A small-molecule ligand and the protein it binds are described below.
Small molecule (SMILES): Nc1ncnc2c1ncn2[C@@H]1O[C@H](COP(=O)(O)OP(=O)(O)OP(O)(O)=S)[C@@H](O)[C@H]1O

Binding-site contacts:
Ligand atom PB contacts residue GLY482 of chain 1.B at 3.3 Å.
Ligand atom O2A contacts residue VAL483 of chain 1.B at 2.9 Å (h-bond).
Ligand atom O2A contacts residue GLY482 of chain 1.B at 3.2 Å.
Ligand atom O3B contacts residue PRO481 of chain 1.B at 3.3 Å.
Ligand atom O2A contacts residue GLY484 of chain 1.B at 2.5 Å (h-bond).
Ligand atom O3G contacts residue ARG704 of chain 1.B at 3.0 Å (salt-bridge).
Ligand atom O3B contacts residue GLY482 of chain 1.B at 2.8 Å (h-bond).
Ligand atom O2G contacts residue PRO481 of chain 1.B at 3.4 Å.
Ligand atom PB contacts residue ARG704 of chain 1.B at 3.3 Å.
Ligand atom S1G contacts residue LYS485 of chain 1.B at 3.1 Å (salt-bridge).
Ligand atom O1A contacts residue THR486 of chain 1.B at 3.3 Å.
Ligand atom O5' contacts residue ARG704 of chain 1.B at 2.9 Å (salt-bridge).
Ligand atom C8 contacts residue ALA703 of chain 1.B at 3.4 Å (hydrophobic).
Ligand atom N3 contacts residue ARG639 of chain 1.B at 3.0 Å (salt-bridge).
Ligand atom O3A contacts residue THR486 of chain 1.B at 3.0 Å (h-bond).
Ligand atom O2G contacts residue ARG704 of chain 1.B at 3.2 Å (salt-bridge).
Ligand atom O1B contacts residue VAL483 of chain 1.B at 2.6 Å (h-bond).
Ligand atom C5' contacts residue ARG704 of chain 1.B at 3.5 Å.
Ligand atom O2' contacts residue SER432 of chain 1.B at 2.3 Å (h-bond).
Ligand atom N7 contacts residue TYR627 of chain 1.B at 3.0 Å (h-bond).
Ligand atom O1B contacts residue GLY484 of chain 1.B at 3.0 Å (h-bond).
Ligand atom O3A contacts residue ARG704 of chain 1.B at 2.4 Å (salt-bridge).
Ligand atom O2B contacts residue THR486 of chain 1.B at 2.3 Å (h-bond).
Ligand atom N6 contacts residue LEU449 of chain 1.B at 3.4 Å.
Ligand atom S1G contacts residue GLU567 of chain 1.B at 3.3 Å (salt-bridge).
Ligand atom O1B contacts residue LYS485 of chain 1.B at 3.0 Å (salt-bridge).
Ligand atom O1B contacts residue GLY482 of chain 1.B at 2.8 Å (h-bond).
Ligand atom O1A contacts residue LEU487 of chain 1.B at 3.0 Å (h-bond).
Ligand atom O2G contacts residue ARG267 of chain 1.F at 2.4 Å (salt-bridge).
Ligand atom PA contacts residue ARG704 of chain 1.B at 3.3 Å.
Ligand atom PG contacts residue ARG704 of chain 1.B at 3.4 Å.
Ligand atom N6 contacts residue TYR627 of chain 1.B at 2.8 Å (h-bond).
Ligand atom O1A contacts residue GLY484 of chain 1.B at 3.2 Å.
Ligand atom O3G contacts residue THR486 of chain 1.B at 2.3 Å (h-bond).
Ligand atom PB contacts residue THR486 of chain 1.B at 3.2 Å.
Ligand atom C1' contacts residue ARG639 of chain 1.B at 3.4 Å.
Ligand atom O3G contacts residue ARG267 of chain 1.F at 3.4 Å (salt-bridge).
Ligand atom O3B contacts residue ARG704 of chain 1.B at 2.5 Å (salt-bridge).
Ligand atom O2B contacts residue LYS485 of chain 1.B at 3.1 Å (salt-bridge).
Ligand atom PB contacts residue LYS485 of chain 1.B at 3.4 Å.

Sequence of chain 1.F:
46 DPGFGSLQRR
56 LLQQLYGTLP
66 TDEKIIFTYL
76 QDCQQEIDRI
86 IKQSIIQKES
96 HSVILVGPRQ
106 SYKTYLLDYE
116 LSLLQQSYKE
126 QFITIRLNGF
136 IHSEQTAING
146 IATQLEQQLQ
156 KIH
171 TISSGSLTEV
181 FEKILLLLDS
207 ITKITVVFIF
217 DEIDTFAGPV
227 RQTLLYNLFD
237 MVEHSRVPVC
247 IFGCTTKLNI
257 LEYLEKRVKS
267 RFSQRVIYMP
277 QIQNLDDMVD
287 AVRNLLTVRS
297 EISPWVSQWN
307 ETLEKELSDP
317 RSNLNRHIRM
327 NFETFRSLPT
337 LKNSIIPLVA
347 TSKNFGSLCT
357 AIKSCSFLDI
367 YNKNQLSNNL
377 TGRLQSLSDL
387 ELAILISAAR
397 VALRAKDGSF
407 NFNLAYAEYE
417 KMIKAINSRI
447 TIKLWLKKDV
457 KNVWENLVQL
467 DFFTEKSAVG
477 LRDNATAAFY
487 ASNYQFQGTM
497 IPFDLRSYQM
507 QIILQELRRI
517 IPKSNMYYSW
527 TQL

Sequence of chain 1.B:
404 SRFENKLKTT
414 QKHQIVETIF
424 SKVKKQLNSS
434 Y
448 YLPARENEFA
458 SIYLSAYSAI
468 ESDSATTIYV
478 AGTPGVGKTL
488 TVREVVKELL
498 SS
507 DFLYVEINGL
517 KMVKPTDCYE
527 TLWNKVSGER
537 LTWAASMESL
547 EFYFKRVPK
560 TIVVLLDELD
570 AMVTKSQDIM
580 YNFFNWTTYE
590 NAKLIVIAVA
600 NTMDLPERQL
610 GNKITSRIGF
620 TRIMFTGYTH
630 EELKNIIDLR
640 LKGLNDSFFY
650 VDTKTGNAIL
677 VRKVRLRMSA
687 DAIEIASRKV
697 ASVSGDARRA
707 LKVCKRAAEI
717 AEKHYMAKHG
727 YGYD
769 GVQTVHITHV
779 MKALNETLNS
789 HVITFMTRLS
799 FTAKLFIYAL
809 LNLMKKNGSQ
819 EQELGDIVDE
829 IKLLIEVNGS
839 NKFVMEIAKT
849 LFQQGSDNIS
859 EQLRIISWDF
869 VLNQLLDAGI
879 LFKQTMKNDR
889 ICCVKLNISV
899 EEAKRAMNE